Sequence of chain 3.A:
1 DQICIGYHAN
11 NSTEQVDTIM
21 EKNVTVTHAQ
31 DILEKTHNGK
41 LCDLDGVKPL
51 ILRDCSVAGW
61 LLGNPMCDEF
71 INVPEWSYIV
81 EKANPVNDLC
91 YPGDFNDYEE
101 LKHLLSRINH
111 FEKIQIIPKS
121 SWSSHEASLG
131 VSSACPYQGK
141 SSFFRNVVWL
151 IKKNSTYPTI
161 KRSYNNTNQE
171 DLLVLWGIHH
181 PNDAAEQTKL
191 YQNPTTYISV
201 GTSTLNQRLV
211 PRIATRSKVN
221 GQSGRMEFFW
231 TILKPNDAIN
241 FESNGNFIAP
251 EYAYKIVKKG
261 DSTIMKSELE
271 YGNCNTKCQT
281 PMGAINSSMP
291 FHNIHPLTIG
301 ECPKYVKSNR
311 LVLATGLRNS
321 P

Binding-site contacts:
Ligand atom N5 contacts residue VAL131 of chain 3.A at 2.9 Å (h-bond).
Ligand atom O9 contacts residue GLY224 of chain 3.A at 3.9 Å.
Ligand atom O10 contacts residue LEU190 of chain 3.A at 2.8 Å.
Ligand atom C9 contacts residue HIS179 of chain 3.A at 3.4 Å.
Ligand atom C7 contacts residue TRP149 of chain 3.A at 3.8 Å (hydrophobic).
Ligand atom O9 contacts residue TYR91 of chain 3.A at 3.0 Å (h-bond).
Ligand atom C10 contacts residue LEU190 of chain 3.A at 3.8 Å (hydrophobic).
Ligand atom O4 contacts residue VAL131 of chain 3.A at 3.9 Å.
Ligand atom C6 contacts residue GLU186 of chain 3.A at 3.8 Å.
Ligand atom O9 contacts residue GLU186 of chain 3.A at 3.2 Å (salt-bridge).
Ligand atom C10 contacts residue VAL131 of chain 3.A at 3.8 Å (hydrophobic).
Ligand atom C1 contacts residue SER132 of chain 3.A at 3.4 Å.
Ligand atom O1B contacts residue GLN222 of chain 3.A at 2.9 Å (h-bond).
Ligand atom C1 contacts residue SER133 of chain 3.A at 3.5 Å.
Ligand atom C11 contacts residue VAL131 of chain 3.A at 3.7 Å (hydrophobic).
Ligand atom C4 contacts residue GLN222 of chain 3.A at 3.6 Å.
Ligand atom C9 contacts residue GLU186 of chain 3.A at 3.7 Å.
Ligand atom C1 contacts residue GLN222 of chain 3.A at 2.9 Å.
Ligand atom O3 contacts residue GLN222 of chain 3.A at 3.0 Å (h-bond).
Ligand atom C9 contacts residue TYR91 of chain 3.A at 3.4 Å (hydrophobic).
Ligand atom C5 contacts residue VAL131 of chain 3.A at 3.8 Å (hydrophobic).
Ligand atom O4 contacts residue GLN222 of chain 3.A at 2.6 Å (h-bond).
Ligand atom C11 contacts residue TRP149 of chain 3.A at 4.0 Å (hydrophobic).
Ligand atom O8 contacts residue TYR91 of chain 3.A at 2.9 Å (h-bond).
Ligand atom O1B contacts residue SER132 of chain 3.A at 2.7 Å (h-bond).
Ligand atom O1A contacts residue GLN222 of chain 3.A at 3.1 Å (h-bond).
Ligand atom O1A contacts residue SER132 of chain 3.A at 3.3 Å.
Ligand atom O6 contacts residue GLN222 of chain 3.A at 4.0 Å.
Ligand atom O9 contacts residue HIS179 of chain 3.A at 3.2 Å (h-bond).
Ligand atom C11 contacts residue LEU129 of chain 3.A at 3.3 Å (hydrophobic).
Ligand atom O9 contacts residue ASN182 of chain 3.A at 3.6 Å (h-bond).
Ligand atom C2 contacts residue GLN222 of chain 3.A at 3.5 Å.
Ligand atom C4 contacts residue VAL131 of chain 3.A at 3.6 Å (hydrophobic).
Ligand atom O8 contacts residue GLN222 of chain 3.A at 3.2 Å (h-bond).
Ligand atom C9 contacts residue LEU190 of chain 3.A at 4.0 Å (hydrophobic).
Ligand atom O1A contacts residue SER133 of chain 3.A at 2.6 Å (h-bond).
Ligand atom C8 contacts residue TYR91 of chain 3.A at 3.7 Å (hydrophobic).
Ligand atom O7 contacts residue LEU190 of chain 3.A at 3.6 Å.
Ligand atom O1B contacts residue SER133 of chain 3.A at 3.7 Å.
Ligand atom C8 contacts residue GLU186 of chain 3.A at 3.9 Å.

This small molecule binds to this protein.
Small molecule (SMILES): CC(=O)N[C@@H]1[C@@H](O)[C@H](O[C@@H]2O[C@H](CO)[C@H](O)[C@H](O[C@]3(C(=O)O)C[C@H](O)[C@@H](NC(C)=O)[C@H]([C@H](O)[C@H](O)CO)O3)[C@H]2O)[C@@H](CO)O[C@H]1O